Binding-site contacts:
Ligand atom N5 contacts residue TYR250 of chain 56.A at 3.8 Å.
Ligand atom C1 contacts residue PRO252 of chain 56.A at 4.1 Å (hydrophobic).
Ligand atom O1A contacts residue ALA146 of chain 57.A at 3.2 Å.
Ligand atom O1B contacts residue SER147 of chain 57.A at 2.7 Å (h-bond).
Ligand atom O8 contacts residue TYR145 of chain 57.A at 4.2 Å.
Ligand atom O1B contacts residue PRO252 of chain 56.A at 3.4 Å.
Ligand atom C1 contacts residue ALA146 of chain 57.A at 4.0 Å (hydrophobic).
Ligand atom O1B contacts residue ALA146 of chain 57.A at 4.3 Å.
Ligand atom O9 contacts residue ALA146 of chain 57.A at 3.3 Å.
Ligand atom N5 contacts residue TYR145 of chain 57.A at 2.6 Å (h-bond).
Ligand atom C11 contacts residue TYR250 of chain 56.A at 3.0 Å (hydrophobic).
Ligand atom C5 contacts residue TYR250 of chain 56.A at 4.3 Å (hydrophobic).
Ligand atom O10 contacts residue ASN96 of chain 56.A at 4.2 Å.
Ligand atom O4 contacts residue ASN251 of chain 56.A at 4.3 Å.
Ligand atom C4 contacts residue PRO252 of chain 56.A at 4.3 Å (hydrophobic).
Ligand atom C8 contacts residue TYR145 of chain 57.A at 4.2 Å (hydrophobic).
Ligand atom O10 contacts residue TYR250 of chain 56.A at 2.2 Å (h-bond).
Ligand atom O4 contacts residue PRO252 of chain 56.A at 4.0 Å.
Ligand atom C5 contacts residue TYR145 of chain 57.A at 3.3 Å (hydrophobic).
Ligand atom C6 contacts residue ALA146 of chain 57.A at 4.3 Å (hydrophobic).
Ligand atom C8 contacts residue ALA146 of chain 57.A at 4.4 Å (hydrophobic).
Ligand atom O4 contacts residue TYR250 of chain 56.A at 3.0 Å.
Ligand atom C4 contacts residue TYR145 of chain 57.A at 3.6 Å (hydrophobic).
Ligand atom O4 contacts residue TYR145 of chain 57.A at 4.2 Å.
Ligand atom C10 contacts residue TYR145 of chain 57.A at 3.6 Å (hydrophobic).
Ligand atom C6 contacts residue TYR145 of chain 57.A at 3.4 Å (hydrophobic).
Ligand atom C4 contacts residue TYR250 of chain 56.A at 4.2 Å (hydrophobic).
Ligand atom C10 contacts residue TYR250 of chain 56.A at 2.8 Å (hydrophobic).
Ligand atom C11 contacts residue TYR145 of chain 57.A at 3.7 Å (hydrophobic).
Ligand atom C7 contacts residue TYR145 of chain 57.A at 3.9 Å (hydrophobic).
Ligand atom C9 contacts residue ALA146 of chain 57.A at 4.4 Å (hydrophobic).
Ligand atom O1A contacts residue SER147 of chain 57.A at 3.1 Å (h-bond).
Ligand atom C11 contacts residue ARG143 of chain 57.A at 3.9 Å.
Ligand atom C3 contacts residue PRO252 of chain 56.A at 4.4 Å (hydrophobic).
Ligand atom C1 contacts residue SER147 of chain 57.A at 3.6 Å.

Sequence of chain 57.A:
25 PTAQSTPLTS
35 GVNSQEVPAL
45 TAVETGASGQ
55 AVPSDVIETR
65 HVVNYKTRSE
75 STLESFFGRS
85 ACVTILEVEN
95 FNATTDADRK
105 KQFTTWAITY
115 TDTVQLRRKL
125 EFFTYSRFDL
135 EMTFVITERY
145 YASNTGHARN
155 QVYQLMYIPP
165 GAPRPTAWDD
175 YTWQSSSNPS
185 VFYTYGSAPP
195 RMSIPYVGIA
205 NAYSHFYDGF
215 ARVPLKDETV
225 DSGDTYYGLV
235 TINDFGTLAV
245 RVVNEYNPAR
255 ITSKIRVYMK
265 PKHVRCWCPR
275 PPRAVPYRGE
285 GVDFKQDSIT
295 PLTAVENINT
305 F

Sequence of chain 56.A:
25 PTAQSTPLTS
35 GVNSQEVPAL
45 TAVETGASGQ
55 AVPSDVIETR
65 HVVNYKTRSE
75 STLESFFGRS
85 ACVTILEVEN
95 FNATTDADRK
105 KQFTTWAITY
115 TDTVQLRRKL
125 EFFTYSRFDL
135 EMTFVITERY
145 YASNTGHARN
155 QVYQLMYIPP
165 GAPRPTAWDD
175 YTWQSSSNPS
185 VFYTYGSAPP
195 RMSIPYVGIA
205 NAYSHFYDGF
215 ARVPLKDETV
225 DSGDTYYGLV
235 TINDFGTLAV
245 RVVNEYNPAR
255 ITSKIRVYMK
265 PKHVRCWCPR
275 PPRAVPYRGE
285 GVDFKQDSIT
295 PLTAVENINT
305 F

A small-molecule ligand and the protein it binds are described below.
Small molecule (SMILES): CC(=O)N[C@H]1[C@H]([C@H](O)[C@H](O)CO)O[C@@](O)(C(=O)O)C[C@@H]1O